A small-molecule ligand and the protein it binds are described below.
Small molecule (SMILES): O=P(O)(O)OC[C@H]1O[C@H](O)[C@H](O)[C@@H]1O

Sequence of chain 1.C:
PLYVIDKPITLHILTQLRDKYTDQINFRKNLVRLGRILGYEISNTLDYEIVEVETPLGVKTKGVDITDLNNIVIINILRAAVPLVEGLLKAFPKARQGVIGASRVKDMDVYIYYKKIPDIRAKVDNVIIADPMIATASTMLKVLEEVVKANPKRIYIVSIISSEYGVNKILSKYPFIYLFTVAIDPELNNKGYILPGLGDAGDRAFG

Binding-site contacts:
Ligand atom O2 contacts residue LEU58 of chain 1.C at 3.9 Å.
Ligand atom O2X contacts residue GLU107 of chain 1.D at 3.2 Å (salt-bridge).
Ligand atom C1 contacts residue ASP209 of chain 1.D at 3.9 Å.
Ligand atom O1 contacts residue MET142 of chain 1.D at 3.7 Å.
Ligand atom C3 contacts residue ASP209 of chain 1.D at 3.3 Å.
Ligand atom O3 contacts residue ASP209 of chain 1.D at 4.3 Å.
Ligand atom O5 contacts residue GLU107 of chain 1.D at 4.0 Å.
Ligand atom C1 contacts residue MET142 of chain 1.D at 3.8 Å (hydrophobic).
Ligand atom O4 contacts residue ASP209 of chain 1.D at 4.4 Å.
Ligand atom C1 contacts residue TYR202 of chain 1.D at 3.9 Å (hydrophobic).
Ligand atom O1 contacts residue GLY208 of chain 1.D at 3.7 Å.
Ligand atom P' contacts residue PRP1 of chain 1.Q at 3.3 Å.
Ligand atom C1 contacts residue GLY208 of chain 1.D at 3.3 Å.
Ligand atom C2 contacts residue ASP209 of chain 1.D at 3.4 Å.
Ligand atom O5 contacts residue TYR202 of chain 1.D at 3.6 Å.
Ligand atom O3X contacts residue ASP209 of chain 1.D at 2.8 Å (salt-bridge).
Ligand atom O2 contacts residue GLY208 of chain 1.D at 4.0 Å.
Ligand atom O1X contacts residue GLU107 of chain 1.D at 3.8 Å.
Ligand atom P' contacts residue GLU107 of chain 1.D at 3.9 Å.
Ligand atom O3X contacts residue PRP1 of chain 1.Q at 2.8 Å (h-bond).
Ligand atom C2 contacts residue GLY208 of chain 1.D at 3.1 Å.
Ligand atom O5 contacts residue ASP209 of chain 1.D at 4.3 Å.
Ligand atom O2 contacts residue TYR202 of chain 1.D at 3.2 Å.
Ligand atom C2 contacts residue TYR202 of chain 1.D at 4.1 Å (hydrophobic).
Ligand atom C5 contacts residue ASP209 of chain 1.D at 3.7 Å.
Ligand atom C3 contacts residue TYR202 of chain 1.D at 4.2 Å (hydrophobic).
Ligand atom O2X contacts residue ASP209 of chain 1.D at 4.4 Å.
Ligand atom O1 contacts residue ILE203 of chain 1.D at 3.9 Å.
Ligand atom C4 contacts residue TYR202 of chain 1.D at 3.2 Å (hydrophobic).
Ligand atom O2 contacts residue ASP209 of chain 1.D at 4.5 Å.
Ligand atom O3 contacts residue TYR202 of chain 1.D at 3.5 Å.
Ligand atom O1 contacts residue TYR202 of chain 1.D at 3.5 Å.
Ligand atom O5 contacts residue PRP1 of chain 1.Q at 4.4 Å.
Ligand atom O1X contacts residue PRP1 of chain 1.Q at 2.7 Å (h-bond).
Ligand atom C4 contacts residue ASP209 of chain 1.D at 4.0 Å.
Ligand atom O5 contacts residue ARG105 of chain 1.D at 4.4 Å.
Ligand atom P' contacts residue ASP209 of chain 1.D at 4.1 Å.
Ligand atom C3 contacts residue GLY208 of chain 1.D at 3.9 Å.
Ligand atom O4 contacts residue TYR202 of chain 1.D at 3.1 Å.
Ligand atom C5 contacts residue TYR202 of chain 1.D at 3.8 Å (hydrophobic).

Sequence of chain 1.D:
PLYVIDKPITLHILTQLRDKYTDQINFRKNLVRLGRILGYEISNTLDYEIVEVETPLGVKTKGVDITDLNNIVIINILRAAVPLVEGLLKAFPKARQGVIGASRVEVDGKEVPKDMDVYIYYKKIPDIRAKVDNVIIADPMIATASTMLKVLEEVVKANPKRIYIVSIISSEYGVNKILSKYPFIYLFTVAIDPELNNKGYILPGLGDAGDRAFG